Binding-site contacts:
Ligand atom NFE contacts residue HEM1 of chain 1.C at 2.2 Å.
Ligand atom C5 contacts residue ASN251 of chain 1.A at 3.9 Å.
Ligand atom C45 contacts residue TYR254 of chain 1.A at 3.9 Å (hydrophobic).
Ligand atom O47 contacts residue TRP253 of chain 1.A at 3.5 Å (h-bond).
Ligand atom O29 contacts residue TYR372 of chain 1.A at 3.9 Å.
Ligand atom C2 contacts residue HEM1 of chain 1.C at 2.9 Å.
Ligand atom C36 contacts residue HEM1 of chain 1.C at 3.8 Å.
Ligand atom NFE contacts residue PHE250 of chain 1.A at 4.0 Å.
Ligand atom C5 contacts residue GLY252 of chain 1.A at 3.5 Å.
Ligand atom C27 contacts residue TYR372 of chain 1.A at 3.2 Å (hydrophobic).
Ligand atom O28 contacts residue TYR372 of chain 1.A at 2.4 Å (h-bond).
Ligand atom C43 contacts residue HEM1 of chain 1.C at 3.5 Å.
Ligand atom O33 contacts residue GLN144 of chain 1.A at 3.8 Å.
Ligand atom C46 contacts residue TYR254 of chain 1.A at 3.7 Å (hydrophobic).
Ligand atom N16 contacts residue ALA232 of chain 1.A at 3.8 Å.
Ligand atom C11 contacts residue VAL233 of chain 1.A at 3.4 Å (hydrophobic).
Ligand atom C32 contacts residue HEM1 of chain 1.C at 3.8 Å.
Ligand atom C4 contacts residue PRO231 of chain 1.A at 3.2 Å (hydrophobic).
Ligand atom N16 contacts residue PRO231 of chain 1.A at 3.5 Å.
Ligand atom C44 contacts residue HEM1 of chain 1.C at 3.8 Å.
Ligand atom O47 contacts residue HEM1 of chain 1.C at 3.2 Å.
Ligand atom C23 contacts residue TYR372 of chain 1.A at 3.9 Å (hydrophobic).
Ligand atom C15 contacts residue GLN144 of chain 1.A at 3.8 Å.
Ligand atom C31 contacts residue HEM1 of chain 1.C at 3.9 Å.
Ligand atom N16 contacts residue VAL233 of chain 1.A at 3.8 Å.
Ligand atom C14 contacts residue GLN144 of chain 1.A at 3.8 Å.
Ligand atom C13 contacts residue VAL233 of chain 1.A at 3.8 Å (hydrophobic).
Ligand atom C48 contacts residue TRP253 of chain 1.A at 3.0 Å (hydrophobic).
Ligand atom O49 contacts residue PRO231 of chain 1.A at 3.5 Å.
Ligand atom C4 contacts residue GLY252 of chain 1.A at 3.7 Å.
Ligand atom C22 contacts residue HEM1 of chain 1.C at 3.6 Å.
Ligand atom N24 contacts residue TYR372 of chain 1.A at 3.8 Å.
Ligand atom O47 contacts residue MET255 of chain 1.A at 3.7 Å.
Ligand atom N3 contacts residue VAL233 of chain 1.A at 3.8 Å.
Ligand atom C42 contacts residue HEM1 of chain 1.C at 3.7 Å.
Ligand atom C15 contacts residue PRO231 of chain 1.A at 3.9 Å (hydrophobic).
Ligand atom C48 contacts residue HEM1 of chain 1.C at 3.6 Å.
Ligand atom C5 contacts residue HEM1 of chain 1.C at 3.3 Å.
Ligand atom N34 contacts residue HEM1 of chain 1.C at 3.0 Å (h-bond).
Ligand atom N12 contacts residue VAL233 of chain 1.A at 3.4 Å.

Sequence of chain 1.A:
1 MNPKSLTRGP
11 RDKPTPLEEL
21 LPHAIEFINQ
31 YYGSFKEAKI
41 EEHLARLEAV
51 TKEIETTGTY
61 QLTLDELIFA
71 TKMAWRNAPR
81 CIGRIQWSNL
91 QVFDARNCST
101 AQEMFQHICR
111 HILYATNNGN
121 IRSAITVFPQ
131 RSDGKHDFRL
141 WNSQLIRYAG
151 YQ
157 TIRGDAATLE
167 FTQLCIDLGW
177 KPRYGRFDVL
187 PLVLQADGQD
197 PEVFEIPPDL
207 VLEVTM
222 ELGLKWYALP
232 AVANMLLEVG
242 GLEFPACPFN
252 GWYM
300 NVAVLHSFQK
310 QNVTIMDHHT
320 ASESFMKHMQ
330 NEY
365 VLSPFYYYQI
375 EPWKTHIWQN

This protein binds this small molecule.
Small molecule (SMILES): COC(=O)N1CCN(c2ccnc(-n3ccnc3)n2)[C@@H](CC(=O)NCc2ccc3c(c2)OCO3)C1